Binding-site contacts:
Ligand atom C7 contacts residue ARG76 of chain 1.J at 4.3 Å.
Ligand atom C8 contacts residue LEU53 of chain 1.K at 4.5 Å (hydrophobic).
Ligand atom C3 contacts residue ASN78 of chain 1.J at 3.8 Å.
Ligand atom O7 contacts residue SER77 of chain 1.J at 4.2 Å.
Ligand atom O7 contacts residue ASN78 of chain 1.J at 3.0 Å (h-bond).
Ligand atom O5 contacts residue ASN78 of chain 1.J at 2.4 Å (h-bond).
Ligand atom C7 contacts residue ASN78 of chain 1.J at 3.2 Å.
Ligand atom C2 contacts residue ASN78 of chain 1.J at 2.5 Å.
Ligand atom N2 contacts residue ARG76 of chain 1.J at 4.0 Å.
Ligand atom C8 contacts residue SER77 of chain 1.J at 4.1 Å.
Ligand atom C4 contacts residue ASN78 of chain 1.J at 4.2 Å.
Ligand atom C1 contacts residue ASN78 of chain 1.J at 1.4 Å.
Ligand atom C7 contacts residue SER77 of chain 1.J at 4.4 Å.
Ligand atom C5 contacts residue ASN78 of chain 1.J at 3.7 Å.
Ligand atom C8 contacts residue ARG76 of chain 1.J at 4.0 Å.
Ligand atom C8 contacts residue ASN78 of chain 1.J at 4.4 Å.
Ligand atom N2 contacts residue ASN78 of chain 1.J at 2.9 Å (h-bond).

Sequence of chain 1.K:
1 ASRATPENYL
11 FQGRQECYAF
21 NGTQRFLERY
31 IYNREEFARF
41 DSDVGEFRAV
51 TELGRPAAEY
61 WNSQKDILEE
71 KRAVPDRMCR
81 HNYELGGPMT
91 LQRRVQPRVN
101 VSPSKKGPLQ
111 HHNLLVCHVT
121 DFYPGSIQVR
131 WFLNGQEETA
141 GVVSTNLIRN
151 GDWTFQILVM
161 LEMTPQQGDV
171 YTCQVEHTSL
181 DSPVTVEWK

The small molecule below binds the protein below.
Small molecule (SMILES): CC(=O)N[C@@H]1[C@@H](O)[C@H](O)[C@@H](CO)O[C@H]1O

Sequence of chain 1.J:
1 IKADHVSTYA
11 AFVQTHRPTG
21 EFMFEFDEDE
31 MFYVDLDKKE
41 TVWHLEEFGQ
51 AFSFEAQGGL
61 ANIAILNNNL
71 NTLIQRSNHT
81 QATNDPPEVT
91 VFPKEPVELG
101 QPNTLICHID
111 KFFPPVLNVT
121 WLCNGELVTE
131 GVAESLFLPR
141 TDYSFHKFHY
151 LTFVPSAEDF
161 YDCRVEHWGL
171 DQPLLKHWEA